Binding-site contacts:
Ligand atom C contacts residue LYS63 of chain 1.A at 3.2 Å.
Ligand atom CD contacts residue VAL41 of chain 1.A at 3.8 Å (hydrophobic).
Ligand atom O contacts residue LYS63 of chain 1.A at 3.3 Å.
Ligand atom N contacts residue CYS64 of chain 1.A at 3.9 Å.
Ligand atom CB contacts residue LYS63 of chain 1.A at 4.0 Å.
Ligand atom OXT contacts residue LYS63 of chain 1.A at 3.1 Å.
Ligand atom SG contacts residue CYS64 of chain 1.A at 2.0 Å (h-bond).
Ligand atom CA contacts residue CYS64 of chain 1.A at 3.8 Å (hydrophobic).
Ligand atom CB contacts residue CYS64 of chain 1.A at 3.0 Å (hydrophobic).
Ligand atom N contacts residue CYS64 of chain 1.A at 3.5 Å (h-bond).
Ligand atom CB contacts residue LYS63 of chain 1.A at 3.8 Å.
Ligand atom C contacts residue LYS63 of chain 1.A at 3.8 Å.
Ligand atom CB contacts residue VAL41 of chain 1.A at 4.4 Å (hydrophobic).
Ligand atom SG contacts residue LEU44 of chain 1.A at 4.3 Å.
Ligand atom O contacts residue CYS64 of chain 1.A at 3.9 Å.
Ligand atom CA contacts residue LYS63 of chain 1.A at 4.1 Å.
Ligand atom OE2 contacts residue THR60 of chain 1.A at 4.5 Å.
Ligand atom O contacts residue LYS63 of chain 1.A at 2.6 Å (salt-bridge).
Ligand atom CA contacts residue CYS64 of chain 1.A at 4.5 Å (hydrophobic).
Ligand atom OE2 contacts residue CYS64 of chain 1.A at 4.4 Å.
Ligand atom OE2 contacts residue VAL41 of chain 1.A at 4.2 Å.
Ligand atom CG contacts residue VAL41 of chain 1.A at 3.1 Å (hydrophobic).
Ligand atom C contacts residue CYS64 of chain 1.A at 4.5 Å (hydrophobic).

Sequence of chain 1.A:
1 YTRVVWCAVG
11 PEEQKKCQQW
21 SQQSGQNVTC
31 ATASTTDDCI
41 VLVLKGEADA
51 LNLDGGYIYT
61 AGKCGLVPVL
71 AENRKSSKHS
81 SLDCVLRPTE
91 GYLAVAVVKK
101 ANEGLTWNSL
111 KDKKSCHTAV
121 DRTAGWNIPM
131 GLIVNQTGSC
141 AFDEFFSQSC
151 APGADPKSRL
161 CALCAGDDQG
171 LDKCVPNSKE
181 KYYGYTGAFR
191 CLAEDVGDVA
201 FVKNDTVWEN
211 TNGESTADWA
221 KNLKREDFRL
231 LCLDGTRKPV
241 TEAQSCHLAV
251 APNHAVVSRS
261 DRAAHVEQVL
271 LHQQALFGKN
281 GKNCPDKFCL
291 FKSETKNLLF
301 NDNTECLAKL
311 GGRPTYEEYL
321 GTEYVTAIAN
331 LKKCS

The small molecule below binds the protein below.
Small molecule (SMILES): CC(C)C[C@H](N)C(=O)N[C@@H](CCC(=O)O)C(=O)N[C@@H](C)C(=O)N[C@@H](CS)C(=O)N[C@@H](C)C(=O)O